Sequence of chain 1.B:
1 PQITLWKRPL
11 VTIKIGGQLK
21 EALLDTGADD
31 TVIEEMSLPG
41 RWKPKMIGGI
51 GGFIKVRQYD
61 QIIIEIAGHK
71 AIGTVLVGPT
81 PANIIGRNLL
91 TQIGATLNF

Binding-site contacts:
Ligand atom N3 contacts residue ASP25 of chain 1.A at 3.2 Å (salt-bridge).
Ligand atom CG1 contacts residue ILE84 of chain 1.A at 3.5 Å (hydrophobic).
Ligand atom O3 contacts residue GLY27 of chain 1.B at 3.2 Å (h-bond).
Ligand atom N7 contacts residue ILE47 of chain 1.B at 3.4 Å.
Ligand atom C6 contacts residue MET46 of chain 1.B at 3.3 Å (hydrophobic).
Ligand atom CD3 contacts residue ASP30 of chain 1.B at 3.3 Å.
Ligand atom OE2 contacts residue ASP30 of chain 1.B at 2.6 Å (salt-bridge).
Ligand atom C4 contacts residue GLY48 of chain 1.B at 3.5 Å.
Ligand atom CD1 contacts residue ALA82 of chain 1.B at 3.5 Å (hydrophobic).
Ligand atom N2 contacts residue GLY27 of chain 1.A at 3.3 Å (h-bond).
Ligand atom CA4 contacts residue GLY48 of chain 1.B at 3.2 Å.
Ligand atom CA contacts residue GLY48 of chain 1.A at 3.4 Å.
Ligand atom O3 contacts residue ASP29 of chain 1.B at 3.1 Å (salt-bridge).
Ligand atom CB5 contacts residue ASP29 of chain 1.B at 3.2 Å.
Ligand atom N6 contacts residue ASP29 of chain 1.B at 3.4 Å (salt-bridge).
Ligand atom C2 contacts residue ASP25 of chain 1.B at 3.2 Å.
Ligand atom O5 contacts residue MET46 of chain 1.B at 3.3 Å (h-bond).
Ligand atom OE1 contacts residue ASP30 of chain 1.B at 3.0 Å (salt-bridge).
Ligand atom CB5 contacts residue ARG8 of chain 1.A at 3.1 Å.
Ligand atom O2 contacts residue GLY49 of chain 1.B at 3.5 Å.
Ligand atom CD contacts residue GLY48 of chain 1.A at 3.4 Å.
Ligand atom O contacts residue ASP29 of chain 1.A at 2.8 Å (salt-bridge).
Ligand atom CD11 contacts residue GLY27 of chain 1.B at 3.5 Å.
Ligand atom CE2 contacts residue PRO81 of chain 1.A at 3.3 Å (hydrophobic).
Ligand atom O4 contacts residue ILE47 of chain 1.B at 3.5 Å.
Ligand atom O3 contacts residue ALA28 of chain 1.B at 3.5 Å.
Ligand atom OE2 contacts residue ILE47 of chain 1.B at 3.2 Å.
Ligand atom N5 contacts residue GLY48 of chain 1.B at 2.9 Å (h-bond).
Ligand atom OE1 contacts residue ASP29 of chain 1.B at 3.0 Å (salt-bridge).
Ligand atom N4 contacts residue GLY27 of chain 1.B at 3.0 Å (h-bond).
Ligand atom O1 contacts residue GLY49 of chain 1.A at 3.5 Å.
Ligand atom N1 contacts residue GLY48 of chain 1.A at 2.9 Å (h-bond).
Ligand atom N7 contacts residue MET46 of chain 1.B at 2.6 Å (h-bond).
Ligand atom CA3 contacts residue GLY27 of chain 1.B at 3.5 Å.
Ligand atom CD2 contacts residue GLY49 of chain 1.A at 3.6 Å.
Ligand atom CA3 contacts residue ASP25 of chain 1.A at 3.4 Å.
Ligand atom O4 contacts residue GLY48 of chain 1.B at 2.9 Å (h-bond).
Ligand atom CA5 contacts residue ASP29 of chain 1.B at 3.2 Å.
Ligand atom O contacts residue ALA28 of chain 1.A at 3.5 Å.
Ligand atom N contacts residue ASP29 of chain 1.A at 3.1 Å (salt-bridge).

Sequence of chain 1.A:
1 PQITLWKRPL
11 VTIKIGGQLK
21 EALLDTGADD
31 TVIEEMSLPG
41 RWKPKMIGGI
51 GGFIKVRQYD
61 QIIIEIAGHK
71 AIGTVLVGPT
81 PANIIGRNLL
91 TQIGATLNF

The small molecule below binds the protein below.
Small molecule (SMILES): CCCC[C@H](NC(=O)[C@H](C)NC(=O)[C@H](CCC(=O)O)NC(=O)[C@H](Cc1ccccc1)NC[C@H](CC(C)C)NC(=O)[C@@H](NC(=O)[C@@H](N)CCCNC(N)=[NH2+])C(C)C)C(N)=O